Binding-site contacts:
Ligand atom C12 contacts residue VAL134 of chain 2.A at 3.7 Å (hydrophobic).
Ligand atom C22 contacts residue HIS139 of chain 2.A at 3.9 Å.
Ligand atom O2 contacts residue TYR28 of chain 2.A at 2.8 Å (h-bond).
Ligand atom O1 contacts residue ARG108 of chain 2.A at 2.9 Å (salt-bridge).
Ligand atom C1 contacts residue SER71 of chain 2.A at 3.7 Å.
Ligand atom C3 contacts residue SER112 of chain 2.A at 3.7 Å.
Ligand atom C6 contacts residue SER109 of chain 2.A at 3.5 Å.
Ligand atom C23 contacts residue VAL68 of chain 2.A at 3.9 Å (hydrophobic).
Ligand atom O2 contacts residue SER112 of chain 2.A at 2.9 Å (h-bond).
Ligand atom C23 contacts residue LEU64 of chain 2.A at 4.0 Å (hydrophobic).
Ligand atom C21 contacts residue LEU143 of chain 2.A at 4.0 Å (hydrophobic).
Ligand atom C7 contacts residue TRP120 of chain 2.A at 4.0 Å (hydrophobic).
Ligand atom C4 contacts residue CYS122 of chain 2.A at 3.5 Å (hydrophobic).
Ligand atom C6 contacts residue TRP120 of chain 2.A at 3.8 Å (hydrophobic).
Ligand atom C1 contacts residue ARG108 of chain 2.A at 3.8 Å.
Ligand atom C18 contacts residue VAL68 of chain 2.A at 3.6 Å (hydrophobic).
Ligand atom C3 contacts residue CYS122 of chain 2.A at 3.8 Å (hydrophobic).
Ligand atom C7 contacts residue SER109 of chain 2.A at 3.4 Å.
Ligand atom C28 contacts residue ARG108 of chain 2.A at 3.7 Å.
Ligand atom O1 contacts residue SER71 of chain 2.A at 2.6 Å (h-bond).
Ligand atom C10 contacts residue SER71 of chain 2.A at 3.7 Å.
Ligand atom C28 contacts residue PHE35 of chain 2.A at 3.9 Å (hydrophobic).
Ligand atom C15 contacts residue ILE105 of chain 2.A at 4.0 Å (hydrophobic).
Ligand atom C2 contacts residue TYR28 of chain 2.A at 4.0 Å (hydrophobic).
Ligand atom C5 contacts residue LEU67 of chain 2.A at 4.0 Å (hydrophobic).
Ligand atom C10 contacts residue SER109 of chain 2.A at 3.9 Å.
Ligand atom C3 contacts residue TYR32 of chain 2.A at 3.9 Å (hydrophobic).
Ligand atom C21 contacts residue HIS139 of chain 2.A at 4.1 Å.
Ligand atom O2 contacts residue SER109 of chain 2.A at 3.5 Å.
Ligand atom C8 contacts residue TRP120 of chain 2.A at 3.9 Å (hydrophobic).
Ligand atom C4 contacts residue SER112 of chain 2.A at 3.6 Å.
Ligand atom C9 contacts residue TRP120 of chain 2.A at 3.4 Å (hydrophobic).
Ligand atom C28 contacts residue TYR28 of chain 2.A at 3.8 Å (hydrophobic).
Ligand atom C11 contacts residue VAL134 of chain 2.A at 4.0 Å (hydrophobic).
Ligand atom C21 contacts residue HIS231 of chain 2.A at 4.0 Å.
Ligand atom C3 contacts residue PHE35 of chain 2.A at 4.0 Å (hydrophobic).
Ligand atom C22 contacts residue VAL134 of chain 2.A at 4.0 Å (hydrophobic).
Ligand atom C5 contacts residue SER109 of chain 2.A at 3.7 Å.
Ligand atom C11 contacts residue LEU64 of chain 2.A at 4.0 Å (hydrophobic).
Ligand atom C3 contacts residue TYR28 of chain 2.A at 3.7 Å (hydrophobic).

This small molecule binds to this protein.
Small molecule (SMILES): C=C1[C@H](O)CC(=C/C=C2\CCC[C@]3(C)[C@@H]([C@@H](C)CC)CC[C@@H]23)C[C@H]1O

Sequence of chain 2.A:
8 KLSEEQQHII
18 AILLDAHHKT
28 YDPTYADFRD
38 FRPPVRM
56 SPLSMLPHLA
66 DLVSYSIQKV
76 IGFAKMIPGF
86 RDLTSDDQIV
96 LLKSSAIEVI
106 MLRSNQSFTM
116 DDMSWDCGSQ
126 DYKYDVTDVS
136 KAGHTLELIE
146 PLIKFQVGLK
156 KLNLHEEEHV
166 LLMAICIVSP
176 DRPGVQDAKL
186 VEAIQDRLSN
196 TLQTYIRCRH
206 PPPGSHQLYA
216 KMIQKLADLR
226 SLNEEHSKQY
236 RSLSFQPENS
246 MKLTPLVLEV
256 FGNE